Sequence of chain 1.D:
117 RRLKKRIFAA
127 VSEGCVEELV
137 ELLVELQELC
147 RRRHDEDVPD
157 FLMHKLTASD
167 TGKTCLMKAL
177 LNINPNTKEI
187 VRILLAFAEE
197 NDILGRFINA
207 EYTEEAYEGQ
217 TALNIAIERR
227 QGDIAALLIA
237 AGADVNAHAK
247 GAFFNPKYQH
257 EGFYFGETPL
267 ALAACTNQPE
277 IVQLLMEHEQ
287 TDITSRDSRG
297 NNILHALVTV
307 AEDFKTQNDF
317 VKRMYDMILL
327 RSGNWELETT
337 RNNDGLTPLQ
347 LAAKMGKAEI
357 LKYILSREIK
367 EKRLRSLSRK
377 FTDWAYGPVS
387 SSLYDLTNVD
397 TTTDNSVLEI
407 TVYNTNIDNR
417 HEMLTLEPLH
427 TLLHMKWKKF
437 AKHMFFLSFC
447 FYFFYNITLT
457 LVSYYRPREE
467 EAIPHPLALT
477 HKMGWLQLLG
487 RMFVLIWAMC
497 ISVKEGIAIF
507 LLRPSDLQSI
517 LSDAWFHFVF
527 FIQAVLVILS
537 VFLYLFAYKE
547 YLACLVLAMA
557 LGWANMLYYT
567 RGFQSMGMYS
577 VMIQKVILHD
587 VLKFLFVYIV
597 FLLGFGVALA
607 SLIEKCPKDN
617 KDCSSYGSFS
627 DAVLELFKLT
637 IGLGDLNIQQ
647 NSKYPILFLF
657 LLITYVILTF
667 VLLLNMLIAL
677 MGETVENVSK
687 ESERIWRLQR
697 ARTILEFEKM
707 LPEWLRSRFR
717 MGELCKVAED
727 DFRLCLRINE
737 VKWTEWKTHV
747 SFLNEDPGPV

The protein below binds the small molecule below.
Small molecule (SMILES): CCCc1cc(O)c2c(c1)OC(C)(C)[C@@H]1CCC(C)=C[C@@H]21

Binding-site contacts:
Ligand atom C18 contacts residue TRP521 of chain 1.C at 3.5 Å (hydrophobic).
Ligand atom C6 contacts residue ALA560 of chain 1.C at 3.6 Å (hydrophobic).
Ligand atom C19 contacts residue POV1 of chain 1.P at 3.5 Å.
Ligand atom C11 contacts residue THR660 of chain 1.D at 3.9 Å.
Ligand atom C10 contacts residue ALA556 of chain 1.C at 4.3 Å (hydrophobic).
Ligand atom C9 contacts residue ALA556 of chain 1.C at 4.3 Å (hydrophobic).
Ligand atom C16 contacts residue TRP521 of chain 1.C at 4.4 Å (hydrophobic).
Ligand atom C4 contacts residue ALA560 of chain 1.C at 4.3 Å (hydrophobic).
Ligand atom C9 contacts residue LEU557 of chain 1.C at 3.8 Å (hydrophobic).
Ligand atom C1 contacts residue PHE597 of chain 1.D at 3.8 Å (hydrophobic).
Ligand atom O15 contacts residue TRP521 of chain 1.C at 4.3 Å.
Ligand atom C3 contacts residue TRP521 of chain 1.C at 4.4 Å (hydrophobic).
Ligand atom C10 contacts residue LEU557 of chain 1.C at 4.0 Å (hydrophobic).
Ligand atom C1 contacts residue ALA560 of chain 1.C at 4.0 Å (hydrophobic).
Ligand atom C7 contacts residue ALA560 of chain 1.C at 4.2 Å (hydrophobic).
Ligand atom C2 contacts residue ILE579 of chain 1.C at 3.4 Å (hydrophobic).
Ligand atom C5 contacts residue ALA560 of chain 1.C at 3.7 Å (hydrophobic).
Ligand atom C3 contacts residue ALA560 of chain 1.C at 4.3 Å (hydrophobic).
Ligand atom C10 contacts residue PHE601 of chain 1.D at 4.4 Å (hydrophobic).
Ligand atom C19 contacts residue ILE583 of chain 1.C at 4.3 Å (hydrophobic).
Ligand atom O21 contacts residue ASN561 of chain 1.C at 2.8 Å (h-bond).
Ligand atom C17 contacts residue TRP521 of chain 1.C at 3.9 Å (hydrophobic).
Ligand atom C3 contacts residue PHE522 of chain 1.C at 3.5 Å (hydrophobic).
Ligand atom C9 contacts residue ALA560 of chain 1.C at 3.9 Å (hydrophobic).
Ligand atom C1 contacts residue LEU563 of chain 1.C at 3.9 Å (hydrophobic).
Ligand atom O21 contacts residue LEU557 of chain 1.C at 3.6 Å.
Ligand atom C5 contacts residue ASN561 of chain 1.C at 3.3 Å.
Ligand atom O21 contacts residue ALA560 of chain 1.C at 3.5 Å.
Ligand atom C20 contacts residue THR660 of chain 1.D at 4.2 Å.
Ligand atom C19 contacts residue LEU664 of chain 1.D at 4.2 Å (hydrophobic).
Ligand atom C20 contacts residue LEU557 of chain 1.C at 3.8 Å (hydrophobic).
Ligand atom C10 contacts residue THR660 of chain 1.D at 4.2 Å.
Ligand atom C1 contacts residue ILE579 of chain 1.C at 4.1 Å (hydrophobic).
Ligand atom C4 contacts residue TRP521 of chain 1.C at 4.2 Å (hydrophobic).
Ligand atom C20 contacts residue PHE601 of chain 1.D at 3.4 Å (hydrophobic).
Ligand atom C2 contacts residue LEU563 of chain 1.C at 3.9 Å (hydrophobic).
Ligand atom C6 contacts residue ASN561 of chain 1.C at 3.5 Å.
Ligand atom C20 contacts residue ALA556 of chain 1.C at 3.4 Å (hydrophobic).
Ligand atom C13 contacts residue LEU664 of chain 1.D at 4.3 Å (hydrophobic).
Ligand atom C8 contacts residue LEU557 of chain 1.C at 4.0 Å (hydrophobic).

Sequence of chain 1.C:
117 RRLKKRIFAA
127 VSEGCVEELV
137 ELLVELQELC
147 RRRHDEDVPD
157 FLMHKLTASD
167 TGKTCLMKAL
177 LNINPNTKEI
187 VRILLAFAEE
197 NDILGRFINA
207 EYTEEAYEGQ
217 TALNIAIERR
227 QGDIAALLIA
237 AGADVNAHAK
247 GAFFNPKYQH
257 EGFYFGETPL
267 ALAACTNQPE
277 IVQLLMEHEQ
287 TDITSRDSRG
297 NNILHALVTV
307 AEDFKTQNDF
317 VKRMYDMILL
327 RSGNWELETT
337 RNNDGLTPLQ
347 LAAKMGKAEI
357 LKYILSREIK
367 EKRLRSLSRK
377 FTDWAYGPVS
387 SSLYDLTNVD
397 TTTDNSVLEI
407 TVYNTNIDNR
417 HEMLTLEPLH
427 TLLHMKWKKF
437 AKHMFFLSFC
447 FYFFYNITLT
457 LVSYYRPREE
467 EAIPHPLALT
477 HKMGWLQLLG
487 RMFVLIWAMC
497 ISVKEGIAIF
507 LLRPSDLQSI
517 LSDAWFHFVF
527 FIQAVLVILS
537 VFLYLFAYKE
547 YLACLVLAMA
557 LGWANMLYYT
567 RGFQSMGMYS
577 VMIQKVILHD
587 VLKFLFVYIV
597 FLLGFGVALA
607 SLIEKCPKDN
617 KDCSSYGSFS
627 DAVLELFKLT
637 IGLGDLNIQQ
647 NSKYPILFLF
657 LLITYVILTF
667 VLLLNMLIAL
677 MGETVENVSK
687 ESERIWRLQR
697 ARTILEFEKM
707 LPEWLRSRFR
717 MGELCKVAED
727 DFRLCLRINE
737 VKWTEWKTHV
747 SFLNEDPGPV